Binding-site contacts:
Ligand atom C1 contacts residue ASN144 of chain 2.B at 1.4 Å.
Ligand atom C2 contacts residue ASN144 of chain 2.B at 2.6 Å.
Ligand atom O7 contacts residue GLY145 of chain 2.B at 4.0 Å.
Ligand atom C7 contacts residue ASN144 of chain 2.B at 3.6 Å.
Ligand atom C8 contacts residue ASN144 of chain 2.B at 4.0 Å.
Ligand atom N2 contacts residue ASN144 of chain 2.B at 2.9 Å (h-bond).
Ligand atom C3 contacts residue ASN144 of chain 2.B at 3.8 Å.
Ligand atom O7 contacts residue ASN144 of chain 2.B at 3.5 Å (h-bond).
Ligand atom C4 contacts residue ASN144 of chain 2.B at 4.3 Å.
Ligand atom C5 contacts residue ASN144 of chain 2.B at 3.6 Å.
Ligand atom O5 contacts residue ASN144 of chain 2.B at 2.4 Å (h-bond).

This small molecule binds to this protein.
Small molecule (SMILES): CC(=O)N[C@@H]1[C@@H](O)[C@H](O)[C@@H](CO)O[C@H]1O

Sequence of chain 2.B:
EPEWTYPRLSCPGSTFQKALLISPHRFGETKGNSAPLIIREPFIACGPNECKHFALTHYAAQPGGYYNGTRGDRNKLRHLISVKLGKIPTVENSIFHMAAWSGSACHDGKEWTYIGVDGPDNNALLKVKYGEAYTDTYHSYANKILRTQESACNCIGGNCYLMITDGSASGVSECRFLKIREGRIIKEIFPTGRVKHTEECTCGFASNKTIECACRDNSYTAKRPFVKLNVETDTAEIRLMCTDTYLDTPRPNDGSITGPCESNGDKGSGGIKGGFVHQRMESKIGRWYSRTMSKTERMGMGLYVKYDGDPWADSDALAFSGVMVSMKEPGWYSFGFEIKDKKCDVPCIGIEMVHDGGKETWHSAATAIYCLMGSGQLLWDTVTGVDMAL